Sequence of chain 1.A:
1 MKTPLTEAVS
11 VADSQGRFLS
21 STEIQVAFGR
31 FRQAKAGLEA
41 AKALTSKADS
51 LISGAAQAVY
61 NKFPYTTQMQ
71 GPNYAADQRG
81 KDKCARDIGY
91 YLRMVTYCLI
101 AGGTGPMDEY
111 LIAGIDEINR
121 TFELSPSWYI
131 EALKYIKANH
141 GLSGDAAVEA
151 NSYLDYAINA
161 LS

Sequence of chain 1.K:
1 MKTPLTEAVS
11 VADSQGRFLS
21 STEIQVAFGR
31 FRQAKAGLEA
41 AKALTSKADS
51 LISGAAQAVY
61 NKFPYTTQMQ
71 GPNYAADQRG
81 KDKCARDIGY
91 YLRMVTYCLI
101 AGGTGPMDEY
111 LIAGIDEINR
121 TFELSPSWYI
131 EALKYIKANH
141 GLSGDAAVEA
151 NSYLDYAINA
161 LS

Sequence of chain 1.B:
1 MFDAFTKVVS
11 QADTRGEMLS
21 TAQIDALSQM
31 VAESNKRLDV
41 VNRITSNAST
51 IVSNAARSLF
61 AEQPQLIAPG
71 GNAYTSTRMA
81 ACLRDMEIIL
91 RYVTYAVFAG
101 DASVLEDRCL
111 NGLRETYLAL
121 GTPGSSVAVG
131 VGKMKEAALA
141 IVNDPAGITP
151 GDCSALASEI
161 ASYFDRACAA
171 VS

A small-molecule ligand and the protein it binds are described below.
Small molecule (SMILES): C=CC1=C(C)/C(=C/c2[nH]c(/C=C3\N=C(/C=C4\NC(=O)C(C)=C4C=C)C(C)=C3CCC(=O)O)c(CCC(=O)O)c2C)NC1=O

Binding-site contacts:
Ligand atom C3C contacts residue CYS153 of chain 1.B at 3.2 Å (hydrophobic).
Ligand atom CMD contacts residue GLY151 of chain 1.B at 3.4 Å.
Ligand atom C2C contacts residue CYS153 of chain 1.B at 2.9 Å (hydrophobic).
Ligand atom NB contacts residue PHE28 of chain 1.A at 3.3 Å.
Ligand atom CBC contacts residue LYS36 of chain 1.B at 3.6 Å.
Ligand atom CHB contacts residue ASP39 of chain 1.B at 3.2 Å.
Ligand atom CMB contacts residue ASN42 of chain 1.B at 3.7 Å.
Ligand atom C2A contacts residue ASN35 of chain 1.B at 3.4 Å.
Ligand atom C1C contacts residue CYS153 of chain 1.B at 3.0 Å (hydrophobic).
Ligand atom C2B contacts residue VAL148 of chain 1.K at 3.5 Å (hydrophobic).
Ligand atom OC contacts residue ASP152 of chain 1.B at 3.7 Å.
Ligand atom C1A contacts residue ASN35 of chain 1.B at 3.6 Å.
Ligand atom NB contacts residue ASP145 of chain 1.K at 3.3 Å (salt-bridge).
Ligand atom CAC contacts residue CYS153 of chain 1.B at 2.3 Å (hydrophobic).
Ligand atom OB contacts residue GLN33 of chain 1.K at 3.1 Å (h-bond).
Ligand atom NC contacts residue CYS153 of chain 1.B at 3.4 Å (h-bond).
Ligand atom C4C contacts residue CYS153 of chain 1.B at 3.5 Å (hydrophobic).
Ligand atom C1D contacts residue ASP39 of chain 1.B at 3.5 Å.
Ligand atom C4B contacts residue PHE28 of chain 1.A at 3.6 Å (hydrophobic).
Ligand atom CHD contacts residue ILE148 of chain 1.B at 3.3 Å (hydrophobic).
Ligand atom CMB contacts residue VAL148 of chain 1.K at 3.1 Å (hydrophobic).
Ligand atom OC contacts residue GLY151 of chain 1.B at 2.3 Å (h-bond).
Ligand atom CHD contacts residue ASP39 of chain 1.B at 3.4 Å.
Ligand atom ND contacts residue ASP39 of chain 1.B at 2.7 Å (salt-bridge).
Ligand atom O1D contacts residue ASN35 of chain 1.B at 3.2 Å (h-bond).
Ligand atom CMA contacts residue ASP145 of chain 1.K at 3.3 Å.
Ligand atom OB contacts residue PHE28 of chain 1.A at 3.3 Å.
Ligand atom O1A contacts residue THR149 of chain 1.B at 3.0 Å (h-bond).
Ligand atom NC contacts residue THR149 of chain 1.B at 3.3 Å (h-bond).
Ligand atom C2D contacts residue THR149 of chain 1.B at 3.2 Å.
Ligand atom CMC contacts residue ILE148 of chain 1.B at 3.6 Å (hydrophobic).
Ligand atom CBC contacts residue CYS153 of chain 1.B at 3.0 Å (hydrophobic).
Ligand atom C1D contacts residue THR149 of chain 1.B at 3.6 Å.
Ligand atom C1C contacts residue GLY151 of chain 1.B at 3.5 Å.
Ligand atom OC contacts residue CYS153 of chain 1.B at 3.5 Å (h-bond).
Ligand atom NA contacts residue ASP39 of chain 1.B at 2.9 Å (salt-bridge).
Ligand atom CAA contacts residue ASN35 of chain 1.B at 3.0 Å.
Ligand atom CMD contacts residue THR149 of chain 1.B at 3.1 Å.
Ligand atom CMB contacts residue ASP39 of chain 1.B at 2.8 Å.
Ligand atom CMD contacts residue PRO150 of chain 1.B at 3.6 Å (hydrophobic).